Sequence of chain 1.C:
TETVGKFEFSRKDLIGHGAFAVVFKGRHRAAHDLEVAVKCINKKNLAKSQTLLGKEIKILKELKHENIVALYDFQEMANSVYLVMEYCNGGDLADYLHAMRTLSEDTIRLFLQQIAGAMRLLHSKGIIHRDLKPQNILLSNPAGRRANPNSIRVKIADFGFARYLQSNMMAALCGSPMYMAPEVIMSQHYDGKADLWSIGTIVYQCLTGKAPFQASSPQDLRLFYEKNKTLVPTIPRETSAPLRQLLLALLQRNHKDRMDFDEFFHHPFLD

Binding-site contacts:
Ligand atom C01 contacts residue GLY102 of chain 1.C at 3.6 Å.
Ligand atom C19 contacts residue ILE26 of chain 1.C at 3.5 Å (hydrophobic).
Ligand atom C12 contacts residue GLU97 of chain 1.C at 3.7 Å.
Ligand atom N08 contacts residue TYR98 of chain 1.C at 3.9 Å.
Ligand atom C02 contacts residue GLY102 of chain 1.C at 3.8 Å.
Ligand atom C07 contacts residue ILE26 of chain 1.C at 3.7 Å (hydrophobic).
Ligand atom C16 contacts residue LEU149 of chain 1.C at 3.3 Å (hydrophobic).
Ligand atom N08 contacts residue CYS99 of chain 1.C at 3.0 Å (h-bond).
Ligand atom C05 contacts residue CYS99 of chain 1.C at 3.1 Å (hydrophobic).
Ligand atom C05 contacts residue GLY102 of chain 1.C at 3.8 Å.
Ligand atom N24 contacts residue ASN147 of chain 1.C at 3.1 Å (h-bond).
Ligand atom N24 contacts residue GLN146 of chain 1.C at 2.8 Å (h-bond).
Ligand atom C04 contacts residue ASN100 of chain 1.C at 3.5 Å.
Ligand atom N11 contacts residue TYR98 of chain 1.C at 3.6 Å.
Ligand atom C23 contacts residue GLN146 of chain 1.C at 3.6 Å.
Ligand atom N10 contacts residue CYS99 of chain 1.C at 2.8 Å (h-bond).
Ligand atom C09 contacts residue CYS99 of chain 1.C at 3.7 Å (hydrophobic).
Ligand atom C13 contacts residue LEU149 of chain 1.C at 3.7 Å (hydrophobic).
Ligand atom C07 contacts residue CYS99 of chain 1.C at 3.8 Å (hydrophobic).
Ligand atom C06 contacts residue GLY102 of chain 1.C at 3.6 Å.
Ligand atom N10 contacts residue GLU97 of chain 1.C at 3.4 Å (salt-bridge).
Ligand atom C14 contacts residue ALA48 of chain 1.C at 3.7 Å (hydrophobic).
Ligand atom N18 contacts residue ILE26 of chain 1.C at 3.4 Å.
Ligand atom C04 contacts residue TYR98 of chain 1.C at 3.2 Å (hydrophobic).
Ligand atom C22 contacts residue ASP103 of chain 1.C at 3.8 Å.
Ligand atom C09 contacts residue LEU149 of chain 1.C at 3.7 Å (hydrophobic).
Ligand atom C17 contacts residue LEU149 of chain 1.C at 3.3 Å (hydrophobic).
Ligand atom C05 contacts residue TYR98 of chain 1.C at 3.4 Å (hydrophobic).
Ligand atom C25 contacts residue ASN147 of chain 1.C at 2.9 Å.
Ligand atom C29 contacts residue ILE26 of chain 1.C at 3.7 Å (hydrophobic).
Ligand atom C06 contacts residue CYS99 of chain 1.C at 3.8 Å (hydrophobic).
Ligand atom C12 contacts residue ALA48 of chain 1.C at 3.6 Å (hydrophobic).
Ligand atom N11 contacts residue LEU149 of chain 1.C at 3.6 Å.
Ligand atom C12 contacts residue LEU149 of chain 1.C at 3.3 Å (hydrophobic).
Ligand atom N10 contacts residue TYR98 of chain 1.C at 3.2 Å.
Ligand atom N11 contacts residue GLU97 of chain 1.C at 2.6 Å (salt-bridge).
Ligand atom N30 contacts residue ILE26 of chain 1.C at 3.9 Å.
Ligand atom C22 contacts residue GLN146 of chain 1.C at 3.7 Å.
Ligand atom N11 contacts residue ALA48 of chain 1.C at 3.5 Å.
Ligand atom N11 contacts residue CYS99 of chain 1.C at 3.6 Å.

A protein and the small-molecule ligand that binds it are described below.
Small molecule (SMILES): c1ccc2c(Nc3cc(C4CCC4)[nH]n3)nc(Nc3ccc4nc[nH]c4c3)nc2c1